Sequence of chain 1.E:
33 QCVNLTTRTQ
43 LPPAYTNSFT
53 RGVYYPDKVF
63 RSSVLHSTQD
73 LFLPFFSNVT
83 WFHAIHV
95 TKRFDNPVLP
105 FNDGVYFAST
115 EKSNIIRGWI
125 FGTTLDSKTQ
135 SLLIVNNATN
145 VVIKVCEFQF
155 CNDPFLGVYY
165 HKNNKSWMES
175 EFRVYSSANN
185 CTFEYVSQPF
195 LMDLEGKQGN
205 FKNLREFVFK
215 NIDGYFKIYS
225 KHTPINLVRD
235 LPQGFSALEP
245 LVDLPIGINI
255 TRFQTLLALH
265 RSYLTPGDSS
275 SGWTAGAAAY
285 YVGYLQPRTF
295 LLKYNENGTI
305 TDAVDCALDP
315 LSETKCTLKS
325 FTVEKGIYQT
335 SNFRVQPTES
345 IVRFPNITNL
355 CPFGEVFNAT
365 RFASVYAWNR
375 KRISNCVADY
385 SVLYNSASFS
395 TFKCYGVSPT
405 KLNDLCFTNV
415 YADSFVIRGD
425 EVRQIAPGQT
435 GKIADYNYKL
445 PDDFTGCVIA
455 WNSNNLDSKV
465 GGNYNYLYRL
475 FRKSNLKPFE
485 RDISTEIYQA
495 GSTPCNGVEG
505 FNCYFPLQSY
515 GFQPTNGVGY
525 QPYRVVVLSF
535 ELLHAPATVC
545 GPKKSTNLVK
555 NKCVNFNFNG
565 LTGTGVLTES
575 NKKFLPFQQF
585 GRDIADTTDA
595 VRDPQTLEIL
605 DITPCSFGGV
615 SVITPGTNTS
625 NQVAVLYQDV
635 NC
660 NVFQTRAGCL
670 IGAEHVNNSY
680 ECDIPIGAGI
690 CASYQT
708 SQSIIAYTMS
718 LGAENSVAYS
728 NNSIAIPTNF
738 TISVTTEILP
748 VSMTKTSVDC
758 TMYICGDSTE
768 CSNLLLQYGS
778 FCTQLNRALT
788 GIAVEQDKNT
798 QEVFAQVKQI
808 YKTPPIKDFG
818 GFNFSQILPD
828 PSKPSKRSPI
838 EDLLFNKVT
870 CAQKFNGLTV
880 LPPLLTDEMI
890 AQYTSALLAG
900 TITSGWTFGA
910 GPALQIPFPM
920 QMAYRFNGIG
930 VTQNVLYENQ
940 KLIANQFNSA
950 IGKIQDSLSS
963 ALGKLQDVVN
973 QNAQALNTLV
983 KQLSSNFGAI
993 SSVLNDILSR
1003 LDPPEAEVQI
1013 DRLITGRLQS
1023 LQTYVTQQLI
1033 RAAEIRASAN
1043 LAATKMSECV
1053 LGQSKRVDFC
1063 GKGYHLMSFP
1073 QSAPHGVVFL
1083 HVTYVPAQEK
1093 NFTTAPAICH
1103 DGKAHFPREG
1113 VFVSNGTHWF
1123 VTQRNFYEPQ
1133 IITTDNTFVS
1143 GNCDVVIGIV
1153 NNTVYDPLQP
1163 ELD

This protein binds this small molecule.
Small molecule (SMILES): CC(=O)N[C@@H]1[C@@H](O)[C@H](O)[C@@H](CO)O[C@H]1O

Binding-site contacts:
Ligand atom C8 contacts residue GLY1150 of chain 1.E at 3.8 Å.
Ligand atom C1 contacts residue ASN728 of chain 1.E at 1.4 Å.
Ligand atom C5 contacts residue ASN728 of chain 1.E at 3.7 Å.
Ligand atom N2 contacts residue ASN728 of chain 1.E at 2.9 Å (h-bond).
Ligand atom C2 contacts residue ASN728 of chain 1.E at 2.5 Å.
Ligand atom C3 contacts residue ASN728 of chain 1.E at 3.8 Å.
Ligand atom O5 contacts residue ASN728 of chain 1.E at 2.4 Å (h-bond).
Ligand atom C8 contacts residue ASN728 of chain 1.E at 4.0 Å.
Ligand atom O5 contacts residue ASP815 of chain 1.A at 4.1 Å.
Ligand atom C4 contacts residue ASN728 of chain 1.E at 4.2 Å.
Ligand atom C1 contacts residue ASP815 of chain 1.A at 4.2 Å.
Ligand atom C7 contacts residue ASN728 of chain 1.E at 3.3 Å.
Ligand atom O7 contacts residue ASN728 of chain 1.E at 3.3 Å (h-bond).

Sequence of chain 1.A:
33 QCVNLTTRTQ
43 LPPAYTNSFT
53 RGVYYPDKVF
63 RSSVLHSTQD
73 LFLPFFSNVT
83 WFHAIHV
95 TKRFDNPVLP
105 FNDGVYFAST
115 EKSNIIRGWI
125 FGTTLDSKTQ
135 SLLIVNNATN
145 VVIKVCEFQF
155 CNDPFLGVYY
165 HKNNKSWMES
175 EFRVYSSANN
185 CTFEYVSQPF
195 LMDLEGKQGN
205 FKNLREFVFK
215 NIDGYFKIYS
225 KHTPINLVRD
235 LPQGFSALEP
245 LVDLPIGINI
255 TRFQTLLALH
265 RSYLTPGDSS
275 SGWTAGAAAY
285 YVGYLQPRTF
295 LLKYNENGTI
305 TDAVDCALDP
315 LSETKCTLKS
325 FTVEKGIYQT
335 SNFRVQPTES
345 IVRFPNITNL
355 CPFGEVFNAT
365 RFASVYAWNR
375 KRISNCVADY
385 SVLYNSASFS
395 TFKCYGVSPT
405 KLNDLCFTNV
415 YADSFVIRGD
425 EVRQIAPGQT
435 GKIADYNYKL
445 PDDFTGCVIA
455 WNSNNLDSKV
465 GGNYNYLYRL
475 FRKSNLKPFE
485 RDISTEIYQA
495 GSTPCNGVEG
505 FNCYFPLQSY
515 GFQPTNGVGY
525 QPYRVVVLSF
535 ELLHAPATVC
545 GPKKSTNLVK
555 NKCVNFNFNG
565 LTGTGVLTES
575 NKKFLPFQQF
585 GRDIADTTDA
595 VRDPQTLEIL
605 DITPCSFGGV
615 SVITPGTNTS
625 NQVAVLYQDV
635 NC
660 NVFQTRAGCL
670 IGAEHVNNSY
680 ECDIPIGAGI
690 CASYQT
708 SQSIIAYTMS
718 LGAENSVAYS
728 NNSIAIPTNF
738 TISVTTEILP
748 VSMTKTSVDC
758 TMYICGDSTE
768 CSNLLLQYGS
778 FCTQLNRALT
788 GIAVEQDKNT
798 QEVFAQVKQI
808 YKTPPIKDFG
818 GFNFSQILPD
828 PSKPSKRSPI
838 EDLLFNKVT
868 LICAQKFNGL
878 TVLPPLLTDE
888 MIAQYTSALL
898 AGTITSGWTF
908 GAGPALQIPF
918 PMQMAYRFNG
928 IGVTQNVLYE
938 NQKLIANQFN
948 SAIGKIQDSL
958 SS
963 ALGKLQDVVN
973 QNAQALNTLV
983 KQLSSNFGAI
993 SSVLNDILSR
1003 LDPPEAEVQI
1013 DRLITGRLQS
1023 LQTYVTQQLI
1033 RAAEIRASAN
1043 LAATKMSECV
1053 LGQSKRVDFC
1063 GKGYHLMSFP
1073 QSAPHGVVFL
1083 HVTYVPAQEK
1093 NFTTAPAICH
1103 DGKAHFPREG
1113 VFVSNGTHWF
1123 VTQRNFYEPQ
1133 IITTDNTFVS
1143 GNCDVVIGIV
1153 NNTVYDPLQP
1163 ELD